The small molecule below binds the protein below.
Small molecule (SMILES): CC1=C(c2ccc(Cl)cc2)S(=O)(=O)N=C1NCCCN1CCc2ccccc2C1

Sequence of chain 3.A:
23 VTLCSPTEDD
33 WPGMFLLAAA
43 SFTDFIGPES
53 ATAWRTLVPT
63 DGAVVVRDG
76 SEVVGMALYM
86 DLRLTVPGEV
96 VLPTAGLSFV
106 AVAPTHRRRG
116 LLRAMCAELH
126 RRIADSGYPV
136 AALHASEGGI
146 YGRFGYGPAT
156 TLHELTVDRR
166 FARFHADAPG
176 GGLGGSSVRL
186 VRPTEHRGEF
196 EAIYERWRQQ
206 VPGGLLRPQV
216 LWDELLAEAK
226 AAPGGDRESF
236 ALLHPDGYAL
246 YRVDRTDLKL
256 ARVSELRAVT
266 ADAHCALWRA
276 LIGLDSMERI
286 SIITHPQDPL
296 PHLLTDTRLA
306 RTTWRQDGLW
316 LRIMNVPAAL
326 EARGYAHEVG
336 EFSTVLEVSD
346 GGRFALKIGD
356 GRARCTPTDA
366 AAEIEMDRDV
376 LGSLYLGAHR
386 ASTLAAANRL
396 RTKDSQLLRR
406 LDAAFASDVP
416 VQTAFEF

Binding-site contacts:
Ligand atom O contacts residue ILE48 of chain 3.A at 3.9 Å.
Ligand atom C14 contacts residue PHE44 of chain 3.A at 3.4 Å (hydrophobic).
Ligand atom C18 contacts residue PHE44 of chain 3.A at 3.8 Å (hydrophobic).
Ligand atom CL contacts residue LEU83 of chain 3.A at 3.7 Å.
Ligand atom C10 contacts residue GLU421 of chain 3.A at 3.1 Å.
Ligand atom C20 contacts residue SER103 of chain 3.A at 3.3 Å.
Ligand atom C3 contacts residue SER103 of chain 3.A at 3.9 Å.
Ligand atom C21 contacts residue TRP56 of chain 3.A at 3.9 Å (hydrophobic).
Ligand atom C5 contacts residue PHE422 of chain 3.A at 3.7 Å (hydrophobic).
Ligand atom CL contacts residue ARG57 of chain 3.A at 3.6 Å.
Ligand atom O1 contacts residue PHE104 of chain 3.A at 3.5 Å.
Ligand atom C1 contacts residue ALA53 of chain 3.A at 3.8 Å (hydrophobic).
Ligand atom C11 contacts residue HIS139 of chain 3.A at 3.8 Å.
Ligand atom C9 contacts residue ASP46 of chain 3.A at 3.5 Å.
Ligand atom C6 contacts residue TRP56 of chain 3.A at 3.4 Å (hydrophobic).
Ligand atom C9 contacts residue GLU421 of chain 3.A at 3.0 Å.
Ligand atom C16 contacts residue HIS139 of chain 3.A at 3.7 Å.
Ligand atom O contacts residue PHE104 of chain 3.A at 3.9 Å.
Ligand atom C14 contacts residue VAL105 of chain 3.A at 3.9 Å (hydrophobic).
Ligand atom O contacts residue PHE47 of chain 3.A at 3.5 Å.
Ligand atom C4 contacts residue SER103 of chain 3.A at 3.9 Å.
Ligand atom C1 contacts residue PHE104 of chain 3.A at 3.6 Å (hydrophobic).
Ligand atom N1 contacts residue PHE422 of chain 3.A at 4.0 Å.
Ligand atom CL contacts residue VAL60 of chain 3.A at 3.9 Å.
Ligand atom C15 contacts residue VAL105 of chain 3.A at 3.6 Å (hydrophobic).
Ligand atom O1 contacts residue SER103 of chain 3.A at 3.9 Å.
Ligand atom C6 contacts residue PHE422 of chain 3.A at 3.5 Å (hydrophobic).
Ligand atom C11 contacts residue GLU421 of chain 3.A at 3.9 Å.
Ligand atom C12 contacts residue HIS139 of chain 3.A at 3.6 Å.
Ligand atom C contacts residue TRP56 of chain 3.A at 3.9 Å (hydrophobic).
Ligand atom C2 contacts residue PHE104 of chain 3.A at 3.4 Å (hydrophobic).
Ligand atom C17 contacts residue HIS139 of chain 3.A at 2.9 Å.
Ligand atom C10 contacts residue PHE422 of chain 3.A at 3.4 Å (hydrophobic).
Ligand atom C21 contacts residue MET85 of chain 3.A at 4.0 Å (hydrophobic).
Ligand atom CL contacts residue ALA53 of chain 3.A at 3.7 Å.
Ligand atom O1 contacts residue PHE44 of chain 3.A at 3.8 Å.
Ligand atom N1 contacts residue GLU421 of chain 3.A at 3.5 Å (salt-bridge).
Ligand atom C11 contacts residue PHE422 of chain 3.A at 3.3 Å (hydrophobic).
Ligand atom C3 contacts residue PHE104 of chain 3.A at 3.9 Å (hydrophobic).
Ligand atom C8 contacts residue ASP46 of chain 3.A at 3.5 Å.